This small molecule binds to this protein.
Small molecule (SMILES): CC(C)(C)OC(=O)Nc1cccc2cc([B-](O)(O)O)sc12

Binding-site contacts:
Ligand atom C05 contacts residue MET41 of chain 1.B at 3.7 Å (hydrophobic).
Ligand atom N04 contacts residue MET41 of chain 1.B at 3.6 Å (h-bond).
Ligand atom C19 contacts residue ASP98 of chain 1.B at 3.8 Å.
Ligand atom O16 contacts residue ZN1 of chain 1.H at 2.9 Å.
Ligand atom O07 contacts residue VAL47 of chain 1.B at 4.0 Å.
Ligand atom O17 contacts residue ZN1 of chain 1.H at 1.9 Å.
Ligand atom O16 contacts residue HIS163 of chain 1.B at 3.5 Å (h-bond).
Ligand atom C02 contacts residue LEU39 of chain 1.B at 3.4 Å (hydrophobic).
Ligand atom N04 contacts residue TRP67 of chain 1.B at 3.9 Å.
Ligand atom O18 contacts residue HIS163 of chain 1.B at 2.7 Å.
Ligand atom C21 contacts residue TRP67 of chain 1.B at 4.0 Å (hydrophobic).
Ligand atom C20 contacts residue TRP67 of chain 1.B at 3.7 Å (hydrophobic).
Ligand atom O16 contacts residue HIS96 of chain 1.B at 3.2 Å (h-bond).
Ligand atom O18 contacts residue ASN194 of chain 1.B at 3.1 Å (h-bond).
Ligand atom O17 contacts residue CYS182 of chain 1.B at 3.7 Å.
Ligand atom O16 contacts residue CYS182 of chain 1.B at 3.7 Å.
Ligand atom C01 contacts residue GLN97 of chain 1.B at 3.6 Å.
Ligand atom B15 contacts residue HIS96 of chain 1.B at 3.9 Å.
Ligand atom C12 contacts residue TRP67 of chain 1.B at 3.5 Å (hydrophobic).
Ligand atom C14 contacts residue ASP98 of chain 1.B at 3.8 Å.
Ligand atom O16 contacts residue ASP98 of chain 1.B at 2.5 Å (salt-bridge).
Ligand atom O16 contacts residue ZN1 of chain 1.I at 1.9 Å.
Ligand atom B15 contacts residue ASP98 of chain 1.B at 3.6 Å.
Ligand atom O17 contacts residue HIS163 of chain 1.B at 4.0 Å.
Ligand atom S13 contacts residue TRP67 of chain 1.B at 3.9 Å.
Ligand atom O17 contacts residue ASP98 of chain 1.B at 3.2 Å (salt-bridge).
Ligand atom O18 contacts residue ZN1 of chain 1.I at 2.7 Å.
Ligand atom B15 contacts residue ZN1 of chain 1.I at 2.9 Å.
Ligand atom O16 contacts residue HIS94 of chain 1.B at 3.2 Å (h-bond).
Ligand atom C02 contacts residue TRP67 of chain 1.B at 3.9 Å (hydrophobic).
Ligand atom O17 contacts residue HIS224 of chain 1.B at 2.9 Å (h-bond).
Ligand atom O07 contacts residue MET41 of chain 1.B at 3.0 Å (h-bond).
Ligand atom O17 contacts residue ZN1 of chain 1.I at 3.9 Å.
Ligand atom C21 contacts residue GLN97 of chain 1.B at 3.8 Å.
Ligand atom C03 contacts residue TRP67 of chain 1.B at 3.6 Å (hydrophobic).
Ligand atom C01 contacts residue LEU39 of chain 1.B at 3.9 Å (hydrophobic).
Ligand atom C14 contacts residue ZN1 of chain 1.H at 3.9 Å.
Ligand atom B15 contacts residue ZN1 of chain 1.H at 2.9 Å.
Ligand atom B15 contacts residue HIS163 of chain 1.B at 3.8 Å.
Ligand atom O18 contacts residue HIS96 of chain 1.B at 3.5 Å (h-bond).

Sequence of chain 1.B:
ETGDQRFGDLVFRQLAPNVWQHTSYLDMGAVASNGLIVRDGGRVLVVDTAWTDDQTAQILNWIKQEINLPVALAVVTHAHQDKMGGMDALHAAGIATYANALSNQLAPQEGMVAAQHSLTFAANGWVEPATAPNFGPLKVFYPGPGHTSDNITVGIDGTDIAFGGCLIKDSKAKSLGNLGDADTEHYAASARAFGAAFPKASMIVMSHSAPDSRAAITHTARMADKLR